Sequence of chain 1.B:
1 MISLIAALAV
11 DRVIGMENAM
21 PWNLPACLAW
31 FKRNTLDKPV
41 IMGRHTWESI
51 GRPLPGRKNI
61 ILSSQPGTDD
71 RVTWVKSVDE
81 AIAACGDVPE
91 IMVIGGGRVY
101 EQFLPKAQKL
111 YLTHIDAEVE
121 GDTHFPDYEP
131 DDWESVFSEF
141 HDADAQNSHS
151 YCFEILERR

Binding-site contacts:
Ligand atom N8 contacts residue EOH1 of chain 1.I at 3.6 Å.
Ligand atom C4A contacts residue PHE31 of chain 1.B at 3.6 Å (hydrophobic).
Ligand atom N8 contacts residue LEU28 of chain 1.B at 3.9 Å.
Ligand atom O2 contacts residue ARG57 of chain 1.B at 2.6 Å (salt-bridge).
Ligand atom NA2 contacts residue THR113 of chain 1.B at 3.5 Å (h-bond).
Ligand atom C14 contacts residue ILE50 of chain 1.B at 3.5 Å (hydrophobic).
Ligand atom O1 contacts residue LEU54 of chain 1.B at 3.9 Å.
Ligand atom NA4 contacts residue TYR100 of chain 1.B at 3.4 Å (h-bond).
Ligand atom C2 contacts residue ALA6 of chain 1.B at 3.8 Å (hydrophobic).
Ligand atom N1 contacts residue PHE31 of chain 1.B at 3.7 Å.
Ligand atom NA2 contacts residue ILE5 of chain 1.B at 3.8 Å.
Ligand atom N3 contacts residue ALA7 of chain 1.B at 3.7 Å.
Ligand atom N3 contacts residue PHE31 of chain 1.B at 3.5 Å.
Ligand atom C16 contacts residue PHE31 of chain 1.B at 3.9 Å (hydrophobic).
Ligand atom O1 contacts residue PHE31 of chain 1.B at 3.4 Å.
Ligand atom N1 contacts residue ALA7 of chain 1.B at 3.8 Å.
Ligand atom C8A contacts residue PHE31 of chain 1.B at 3.7 Å (hydrophobic).
Ligand atom N3 contacts residue ALA6 of chain 1.B at 3.4 Å.
Ligand atom NA4 contacts residue PHE31 of chain 1.B at 3.7 Å.
Ligand atom OE2 contacts residue ARG52 of chain 1.B at 3.9 Å.
Ligand atom C13 contacts residue ILE50 of chain 1.B at 3.8 Å (hydrophobic).
Ligand atom C16 contacts residue LEU28 of chain 1.B at 3.8 Å (hydrophobic).
Ligand atom C4 contacts residue ILE5 of chain 1.B at 3.7 Å (hydrophobic).
Ligand atom C4 contacts residue PHE31 of chain 1.B at 3.5 Å (hydrophobic).
Ligand atom NA4 contacts residue ILE94 of chain 1.B at 2.9 Å (h-bond).
Ligand atom C2 contacts residue PHE31 of chain 1.B at 3.6 Å (hydrophobic).
Ligand atom O1 contacts residue ARG57 of chain 1.B at 2.7 Å (salt-bridge).
Ligand atom NA4 contacts residue ILE5 of chain 1.B at 3.0 Å (h-bond).
Ligand atom NA2 contacts residue ALA6 of chain 1.B at 3.6 Å (h-bond).
Ligand atom N3 contacts residue ILE5 of chain 1.B at 3.6 Å (h-bond).
Ligand atom CA contacts residue ARG52 of chain 1.B at 3.6 Å.
Ligand atom N10 contacts residue ILE50 of chain 1.B at 3.6 Å.
Ligand atom O2 contacts residue LYS32 of chain 1.B at 3.5 Å.
Ligand atom N1 contacts residue EOH1 of chain 1.I at 3.8 Å.
Ligand atom O contacts residue ARG52 of chain 1.B at 2.9 Å (salt-bridge).
Ligand atom C2 contacts residue ALA7 of chain 1.B at 3.8 Å (hydrophobic).
Ligand atom O1 contacts residue LYS32 of chain 1.B at 3.7 Å.
Ligand atom C contacts residue ARG52 of chain 1.B at 3.8 Å.
Ligand atom C11 contacts residue LEU28 of chain 1.B at 3.9 Å (hydrophobic).
Ligand atom CT contacts residue ARG57 of chain 1.B at 3.3 Å.

The protein below binds the small molecule below.
Small molecule (SMILES): CN(Cc1cnc2nc(N)nc(N)c2n1)c1ccc(C(=O)N[C@@H](CCC(=O)O)C(=O)O)cc1